A small-molecule ligand and the protein it binds are described below.
Small molecule (SMILES): NCCCC[C@@H](N)C(=O)O

Binding-site contacts:
Ligand atom CB contacts residue DAS1 of chain 1.I at 3.8 Å.
Ligand atom O contacts residue ARG237 of chain 1.B at 4.2 Å.
Ligand atom CA contacts residue ARG237 of chain 1.B at 4.4 Å.
Ligand atom C contacts residue ARG173 of chain 1.B at 3.6 Å.
Ligand atom CE contacts residue PHE260 of chain 1.B at 3.9 Å (hydrophobic).
Ligand atom CE contacts residue LEU298 of chain 1.B at 3.5 Å (hydrophobic).
Ligand atom CE contacts residue PRO299 of chain 1.B at 4.2 Å (hydrophobic).
Ligand atom CB contacts residue ARG237 of chain 1.B at 3.6 Å.
Ligand atom C contacts residue ARG237 of chain 1.B at 3.8 Å.
Ligand atom C contacts residue DAS1 of chain 1.I at 2.9 Å.
Ligand atom CG contacts residue ARG237 of chain 1.B at 3.8 Å.
Ligand atom O contacts residue LEU298 of chain 1.B at 4.1 Å.
Ligand atom CG contacts residue ASP293 of chain 1.B at 4.1 Å.
Ligand atom CA contacts residue CYS297 of chain 1.B at 3.9 Å (hydrophobic).
Ligand atom N contacts residue ZN1 of chain 1.G at 4.0 Å.
Ligand atom CG contacts residue PHE260 of chain 1.B at 3.3 Å (hydrophobic).
Ligand atom C contacts residue PRO299 of chain 1.B at 4.2 Å (hydrophobic).
Ligand atom CG contacts residue HIS234 of chain 1.B at 4.1 Å.
Ligand atom OXT contacts residue HIS205 of chain 1.B at 3.4 Å.
Ligand atom CD contacts residue PHE260 of chain 1.B at 3.4 Å (hydrophobic).
Ligand atom N contacts residue ZN1 of chain 1.H at 3.9 Å.
Ligand atom CB contacts residue HIS234 of chain 1.B at 3.5 Å.
Ligand atom CB contacts residue ZN1 of chain 1.H at 4.1 Å.
Ligand atom N contacts residue ASP293 of chain 1.B at 4.3 Å.
Ligand atom O contacts residue PRO299 of chain 1.B at 3.2 Å (h-bond).
Ligand atom NZ contacts residue PRO299 of chain 1.B at 2.9 Å (h-bond).
Ligand atom O contacts residue DAS1 of chain 1.I at 3.1 Å (h-bond).
Ligand atom N contacts residue CYS297 of chain 1.B at 3.6 Å.
Ligand atom OXT contacts residue DAS1 of chain 1.I at 3.5 Å (h-bond).
Ligand atom OXT contacts residue ARG173 of chain 1.B at 2.8 Å (salt-bridge).
Ligand atom O contacts residue ARG173 of chain 1.B at 4.1 Å.
Ligand atom CB contacts residue HIS205 of chain 1.B at 4.4 Å.
Ligand atom OXT contacts residue ARG237 of chain 1.B at 3.1 Å (salt-bridge).
Ligand atom N contacts residue DAS1 of chain 1.I at 1.4 Å.
Ligand atom CD contacts residue ARG237 of chain 1.B at 3.6 Å.
Ligand atom N contacts residue HIS205 of chain 1.B at 4.3 Å.
Ligand atom N contacts residue TYR140 of chain 1.B at 4.0 Å.
Ligand atom NZ contacts residue LEU298 of chain 1.B at 3.5 Å.
Ligand atom CA contacts residue DAS1 of chain 1.I at 2.5 Å.
Ligand atom CB contacts residue ASP293 of chain 1.B at 3.9 Å.

Sequence of chain 1.B:
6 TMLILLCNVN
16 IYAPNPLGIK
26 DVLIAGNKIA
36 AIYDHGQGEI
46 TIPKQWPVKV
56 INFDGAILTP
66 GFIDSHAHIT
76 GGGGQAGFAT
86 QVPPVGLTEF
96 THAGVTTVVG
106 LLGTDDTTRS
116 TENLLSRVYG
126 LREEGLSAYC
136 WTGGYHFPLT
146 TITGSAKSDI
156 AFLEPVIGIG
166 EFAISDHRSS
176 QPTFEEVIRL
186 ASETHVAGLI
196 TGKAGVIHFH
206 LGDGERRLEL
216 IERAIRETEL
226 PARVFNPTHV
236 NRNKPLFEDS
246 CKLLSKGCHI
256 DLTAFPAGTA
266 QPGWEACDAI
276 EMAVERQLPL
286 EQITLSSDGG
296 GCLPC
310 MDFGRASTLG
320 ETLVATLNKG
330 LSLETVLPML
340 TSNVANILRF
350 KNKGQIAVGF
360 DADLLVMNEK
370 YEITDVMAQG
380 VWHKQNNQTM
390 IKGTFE